Sequence of chain 1.A:
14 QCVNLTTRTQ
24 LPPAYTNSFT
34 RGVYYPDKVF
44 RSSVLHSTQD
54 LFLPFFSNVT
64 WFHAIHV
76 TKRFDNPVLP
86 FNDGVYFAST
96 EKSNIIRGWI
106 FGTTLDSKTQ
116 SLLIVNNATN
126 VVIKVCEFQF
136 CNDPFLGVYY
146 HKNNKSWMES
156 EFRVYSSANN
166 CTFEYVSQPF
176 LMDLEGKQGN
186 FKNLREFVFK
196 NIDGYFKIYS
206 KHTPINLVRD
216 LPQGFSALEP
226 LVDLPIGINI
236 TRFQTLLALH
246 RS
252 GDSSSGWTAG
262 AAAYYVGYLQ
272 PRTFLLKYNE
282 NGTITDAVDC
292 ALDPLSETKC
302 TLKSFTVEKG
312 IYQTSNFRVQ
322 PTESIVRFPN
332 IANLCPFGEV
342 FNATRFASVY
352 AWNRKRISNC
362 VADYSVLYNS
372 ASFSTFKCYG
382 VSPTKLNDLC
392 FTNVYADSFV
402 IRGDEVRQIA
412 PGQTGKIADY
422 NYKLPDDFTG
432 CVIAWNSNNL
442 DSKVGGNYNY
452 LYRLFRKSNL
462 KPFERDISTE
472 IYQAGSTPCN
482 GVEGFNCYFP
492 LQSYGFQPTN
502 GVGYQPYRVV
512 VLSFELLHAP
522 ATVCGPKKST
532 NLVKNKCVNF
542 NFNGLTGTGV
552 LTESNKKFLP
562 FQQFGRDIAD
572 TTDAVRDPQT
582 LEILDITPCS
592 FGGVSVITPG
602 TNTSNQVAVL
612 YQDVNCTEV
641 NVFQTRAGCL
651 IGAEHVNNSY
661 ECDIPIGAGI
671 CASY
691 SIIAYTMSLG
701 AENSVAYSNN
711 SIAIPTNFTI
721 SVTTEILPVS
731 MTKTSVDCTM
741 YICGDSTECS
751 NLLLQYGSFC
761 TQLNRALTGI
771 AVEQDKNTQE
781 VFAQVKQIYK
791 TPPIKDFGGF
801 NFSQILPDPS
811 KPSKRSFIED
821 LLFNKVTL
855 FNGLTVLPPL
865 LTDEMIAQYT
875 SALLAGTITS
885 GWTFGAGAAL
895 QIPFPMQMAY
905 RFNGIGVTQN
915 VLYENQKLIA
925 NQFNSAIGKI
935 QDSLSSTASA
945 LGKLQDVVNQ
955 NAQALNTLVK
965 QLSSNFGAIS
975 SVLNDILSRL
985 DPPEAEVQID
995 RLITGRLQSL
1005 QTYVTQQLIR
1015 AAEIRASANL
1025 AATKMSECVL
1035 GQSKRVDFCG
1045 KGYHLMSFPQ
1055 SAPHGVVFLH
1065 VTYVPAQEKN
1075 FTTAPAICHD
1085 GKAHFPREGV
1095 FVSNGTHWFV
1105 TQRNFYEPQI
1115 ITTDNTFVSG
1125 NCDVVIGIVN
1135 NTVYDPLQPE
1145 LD

Binding-site contacts:
Ligand atom O3 contacts residue HIS1101 of chain 1.A at 4.3 Å.
Ligand atom C8 contacts residue ASN1098 of chain 1.A at 3.8 Å.
Ligand atom C5 contacts residue ASN1098 of chain 1.A at 3.6 Å.
Ligand atom C1 contacts residue ASN1098 of chain 1.A at 1.4 Å.
Ligand atom N2 contacts residue HIS1101 of chain 1.A at 3.3 Å (h-bond).
Ligand atom C1 contacts residue PHE1103 of chain 1.A at 3.6 Å (hydrophobic).
Ligand atom C5 contacts residue PHE1103 of chain 1.A at 3.6 Å (hydrophobic).
Ligand atom C7 contacts residue GLY1099 of chain 1.A at 4.4 Å.
Ligand atom C7 contacts residue HIS1101 of chain 1.A at 4.0 Å.
Ligand atom O4 contacts residue PHE1103 of chain 1.A at 4.3 Å.
Ligand atom C8 contacts residue HIS1101 of chain 1.A at 3.8 Å.
Ligand atom C3 contacts residue ASN1098 of chain 1.A at 3.8 Å.
Ligand atom C4 contacts residue PHE1103 of chain 1.A at 4.3 Å (hydrophobic).
Ligand atom C1 contacts residue HIS1101 of chain 1.A at 4.2 Å.
Ligand atom C3 contacts residue HIS1101 of chain 1.A at 4.1 Å.
Ligand atom C2 contacts residue HIS1101 of chain 1.A at 4.3 Å.
Ligand atom O7 contacts residue ASN1098 of chain 1.A at 3.6 Å (h-bond).
Ligand atom O6 contacts residue PRO1112 of chain 1.A at 4.1 Å.
Ligand atom O5 contacts residue ASN1098 of chain 1.A at 2.4 Å (h-bond).
Ligand atom N2 contacts residue ASN1098 of chain 1.A at 2.9 Å (h-bond).
Ligand atom C8 contacts residue THR1100 of chain 1.A at 3.7 Å.
Ligand atom C4 contacts residue ASN1098 of chain 1.A at 4.2 Å.
Ligand atom C7 contacts residue ASN1098 of chain 1.A at 3.4 Å.
Ligand atom O5 contacts residue PHE1103 of chain 1.A at 3.8 Å.
Ligand atom C6 contacts residue PHE1103 of chain 1.A at 4.3 Å (hydrophobic).
Ligand atom O6 contacts residue PHE1103 of chain 1.A at 3.8 Å.
Ligand atom C8 contacts residue GLY1099 of chain 1.A at 3.7 Å.
Ligand atom C2 contacts residue ASN1098 of chain 1.A at 2.5 Å.

This small molecule binds to this protein.
Small molecule (SMILES): CC(=O)N[C@@H]1[C@@H](O)[C@H](O)[C@@H](CO)O[C@H]1O